Sequence of chain 1.C:
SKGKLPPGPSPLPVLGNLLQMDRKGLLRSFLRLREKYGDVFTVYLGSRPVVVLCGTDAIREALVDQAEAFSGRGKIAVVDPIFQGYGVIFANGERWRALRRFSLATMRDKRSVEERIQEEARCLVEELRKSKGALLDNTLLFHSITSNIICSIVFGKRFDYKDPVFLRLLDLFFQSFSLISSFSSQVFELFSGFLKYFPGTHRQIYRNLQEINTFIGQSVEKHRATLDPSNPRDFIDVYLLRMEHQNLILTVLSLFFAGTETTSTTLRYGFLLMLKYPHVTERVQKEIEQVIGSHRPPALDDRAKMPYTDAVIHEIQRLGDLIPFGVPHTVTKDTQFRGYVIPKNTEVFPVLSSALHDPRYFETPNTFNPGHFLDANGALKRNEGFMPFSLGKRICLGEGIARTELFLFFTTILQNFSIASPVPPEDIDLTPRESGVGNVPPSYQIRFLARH

A protein and the small-molecule ligand that binds it are described below.
Small molecule (SMILES): OC[C@H]1O[C@H](O[C@H]2[C@H](O)[C@@H](O)[C@H](OCCCCCC3CCCCC3)O[C@@H]2CO)[C@H](O)[C@@H](O)[C@@H]1O

Sequence of chain 1.D:
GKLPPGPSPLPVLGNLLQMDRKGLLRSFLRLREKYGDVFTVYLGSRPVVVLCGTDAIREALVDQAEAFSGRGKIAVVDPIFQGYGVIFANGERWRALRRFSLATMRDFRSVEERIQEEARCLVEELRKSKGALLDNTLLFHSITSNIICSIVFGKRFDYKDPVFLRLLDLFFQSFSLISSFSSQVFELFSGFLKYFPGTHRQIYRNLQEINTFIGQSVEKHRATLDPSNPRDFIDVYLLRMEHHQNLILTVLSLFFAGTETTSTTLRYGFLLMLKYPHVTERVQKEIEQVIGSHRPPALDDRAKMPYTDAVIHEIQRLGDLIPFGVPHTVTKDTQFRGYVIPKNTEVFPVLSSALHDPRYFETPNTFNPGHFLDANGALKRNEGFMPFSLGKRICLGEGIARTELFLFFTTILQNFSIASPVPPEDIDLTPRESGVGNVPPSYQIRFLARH

Binding-site contacts:
Ligand atom C3 contacts residue TRP102 of chain 1.D at 4.1 Å (hydrophobic).
Ligand atom C1 contacts residue ARG79 of chain 1.D at 3.4 Å.
Ligand atom C10 contacts residue LEU269 of chain 1.D at 4.3 Å (hydrophobic).
Ligand atom C15 contacts residue ARG79 of chain 1.D at 4.2 Å.
Ligand atom C5 contacts residue TRP102 of chain 1.D at 4.0 Å (hydrophobic).
Ligand atom O14 contacts residue ARG79 of chain 1.D at 3.7 Å.
Ligand atom C11 contacts residue PHE201 of chain 1.C at 4.4 Å (hydrophobic).
Ligand atom C11 contacts residue TRP102 of chain 1.D at 4.5 Å (hydrophobic).
Ligand atom C2 contacts residue ARG79 of chain 1.D at 3.8 Å.
Ligand atom O20 contacts residue SER77 of chain 1.D at 4.5 Å.
Ligand atom O14 contacts residue TRP102 of chain 1.D at 4.2 Å.
Ligand atom C9 contacts residue THR272 of chain 1.D at 3.7 Å.
Ligand atom C9 contacts residue LEU269 of chain 1.D at 3.4 Å (hydrophobic).
Ligand atom C6 contacts residue TRP102 of chain 1.D at 4.4 Å (hydrophobic).
Ligand atom C6 contacts residue ASN98 of chain 1.D at 4.5 Å.
Ligand atom C19 contacts residue SER77 of chain 1.D at 4.2 Å.
Ligand atom O12 contacts residue ARG79 of chain 1.D at 3.8 Å.
Ligand atom C13 contacts residue ARG79 of chain 1.D at 3.7 Å.
Ligand atom C5 contacts residue ASN98 of chain 1.D at 4.2 Å.
Ligand atom O20 contacts residue TRP102 of chain 1.D at 3.7 Å.
Ligand atom O20 contacts residue ARG79 of chain 1.D at 3.7 Å.
Ligand atom C7 contacts residue PRO19 of chain 1.C at 4.5 Å (hydrophobic).
Ligand atom C19 contacts residue LYS414 of chain 1.D at 4.3 Å.
Ligand atom C3 contacts residue ASN98 of chain 1.D at 3.5 Å.
Ligand atom C8 contacts residue PRO19 of chain 1.C at 4.0 Å (hydrophobic).
Ligand atom C8 contacts residue LEU269 of chain 1.D at 3.6 Å (hydrophobic).
Ligand atom C1 contacts residue TRP102 of chain 1.D at 4.0 Å (hydrophobic).
Ligand atom C4 contacts residue ASN98 of chain 1.D at 3.6 Å.
Ligand atom O20 contacts residue ARG415 of chain 1.D at 3.8 Å.
Ligand atom C10 contacts residue VAL273 of chain 1.D at 4.2 Å (hydrophobic).
Ligand atom C8 contacts residue ARG101 of chain 1.D at 4.5 Å.
Ligand atom C7 contacts residue VAL20 of chain 1.C at 3.5 Å (hydrophobic).
Ligand atom C8 contacts residue THR272 of chain 1.D at 4.4 Å.
Ligand atom C5 contacts residue PHE201 of chain 1.C at 3.9 Å (hydrophobic).
Ligand atom C2 contacts residue TRP102 of chain 1.D at 4.1 Å (hydrophobic).
Ligand atom C6 contacts residue ARG101 of chain 1.D at 4.5 Å.
Ligand atom C8 contacts residue VAL20 of chain 1.C at 4.2 Å (hydrophobic).
Ligand atom C2 contacts residue PHE201 of chain 1.C at 4.1 Å (hydrophobic).